Sequence of chain 1.A:
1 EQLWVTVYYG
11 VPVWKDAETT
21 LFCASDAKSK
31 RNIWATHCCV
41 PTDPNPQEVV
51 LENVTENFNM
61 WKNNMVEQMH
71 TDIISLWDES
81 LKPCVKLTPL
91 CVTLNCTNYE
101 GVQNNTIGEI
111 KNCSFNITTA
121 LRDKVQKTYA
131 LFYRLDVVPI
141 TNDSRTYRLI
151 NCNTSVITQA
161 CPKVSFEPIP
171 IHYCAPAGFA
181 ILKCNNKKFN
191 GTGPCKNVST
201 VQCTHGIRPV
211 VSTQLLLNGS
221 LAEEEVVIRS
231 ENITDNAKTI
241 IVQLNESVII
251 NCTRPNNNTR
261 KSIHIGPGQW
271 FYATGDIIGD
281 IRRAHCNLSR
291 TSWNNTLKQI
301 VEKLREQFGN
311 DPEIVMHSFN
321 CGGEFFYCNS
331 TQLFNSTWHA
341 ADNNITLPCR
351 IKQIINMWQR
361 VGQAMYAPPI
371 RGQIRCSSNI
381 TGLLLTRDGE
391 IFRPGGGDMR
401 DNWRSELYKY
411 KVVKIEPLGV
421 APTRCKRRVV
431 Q

A small-molecule ligand and the protein it binds are described below.
Small molecule (SMILES): CC(=O)N[C@@H]1[C@@H](O)[C@H](O)[C@@H](CO)O[C@H]1O

Binding-site contacts:
Ligand atom O6 contacts residue THR234 of chain 1.A at 3.5 Å.
Ligand atom C3 contacts residue THR234 of chain 1.A at 4.4 Å.
Ligand atom O5 contacts residue THR234 of chain 1.A at 3.7 Å.
Ligand atom C8 contacts residue ASN232 of chain 1.A at 4.4 Å.
Ligand atom C7 contacts residue ASN232 of chain 1.A at 3.3 Å.
Ligand atom O7 contacts residue ASN232 of chain 1.A at 3.4 Å (h-bond).
Ligand atom C3 contacts residue ASN232 of chain 1.A at 3.8 Å.
Ligand atom C4 contacts residue THR234 of chain 1.A at 4.0 Å.
Ligand atom C6 contacts residue THR234 of chain 1.A at 4.5 Å.
Ligand atom C1 contacts residue THR234 of chain 1.A at 4.2 Å.
Ligand atom C5 contacts residue THR234 of chain 1.A at 4.3 Å.
Ligand atom N2 contacts residue ASN232 of chain 1.A at 2.8 Å (h-bond).
Ligand atom C1 contacts residue ASN232 of chain 1.A at 1.4 Å.
Ligand atom O5 contacts residue ASN232 of chain 1.A at 2.4 Å (h-bond).
Ligand atom O7 contacts residue THR234 of chain 1.A at 4.1 Å.
Ligand atom C5 contacts residue ASN232 of chain 1.A at 3.7 Å.
Ligand atom O6 contacts residue ASN232 of chain 1.A at 4.1 Å.
Ligand atom C2 contacts residue ASN232 of chain 1.A at 2.4 Å.
Ligand atom C4 contacts residue ASN232 of chain 1.A at 4.2 Å.
Ligand atom C2 contacts residue THR234 of chain 1.A at 3.9 Å.